This small molecule binds to this protein.
Small molecule (SMILES): CC(=O)N[C@H]1[C@H](O[C@H]2[C@H](O)[C@@H](NC(C)=O)CO[C@@H]2CO)O[C@H](CO)[C@@H](O)[C@@H]1O

Binding-site contacts:
Ligand atom O5 contacts residue ASN31 of chain 1.A at 2.3 Å (h-bond).
Ligand atom C6 contacts residue THR311 of chain 1.A at 4.2 Å.
Ligand atom C7 contacts residue ASN31 of chain 1.A at 3.6 Å.
Ligand atom C3 contacts residue ASN31 of chain 1.A at 3.8 Å.
Ligand atom C4 contacts residue ASN31 of chain 1.A at 4.2 Å.
Ligand atom C2 contacts residue ASN31 of chain 1.A at 2.4 Å.
Ligand atom C6 contacts residue THR33 of chain 1.A at 4.4 Å.
Ligand atom C1 contacts residue ASN31 of chain 1.A at 1.4 Å.
Ligand atom O5 contacts residue THR311 of chain 1.A at 3.2 Å (h-bond).
Ligand atom N2 contacts residue ASN31 of chain 1.A at 2.9 Å (h-bond).
Ligand atom O7 contacts residue ASN31 of chain 1.A at 3.8 Å.
Ligand atom C5 contacts residue ASN31 of chain 1.A at 3.6 Å.
Ligand atom C5 contacts residue THR311 of chain 1.A at 4.5 Å.
Ligand atom C1 contacts residue THR311 of chain 1.A at 3.8 Å.
Ligand atom O6 contacts residue THR311 of chain 1.A at 3.4 Å.
Ligand atom C8 contacts residue THR33 of chain 1.A at 4.3 Å.

Sequence of chain 1.A:
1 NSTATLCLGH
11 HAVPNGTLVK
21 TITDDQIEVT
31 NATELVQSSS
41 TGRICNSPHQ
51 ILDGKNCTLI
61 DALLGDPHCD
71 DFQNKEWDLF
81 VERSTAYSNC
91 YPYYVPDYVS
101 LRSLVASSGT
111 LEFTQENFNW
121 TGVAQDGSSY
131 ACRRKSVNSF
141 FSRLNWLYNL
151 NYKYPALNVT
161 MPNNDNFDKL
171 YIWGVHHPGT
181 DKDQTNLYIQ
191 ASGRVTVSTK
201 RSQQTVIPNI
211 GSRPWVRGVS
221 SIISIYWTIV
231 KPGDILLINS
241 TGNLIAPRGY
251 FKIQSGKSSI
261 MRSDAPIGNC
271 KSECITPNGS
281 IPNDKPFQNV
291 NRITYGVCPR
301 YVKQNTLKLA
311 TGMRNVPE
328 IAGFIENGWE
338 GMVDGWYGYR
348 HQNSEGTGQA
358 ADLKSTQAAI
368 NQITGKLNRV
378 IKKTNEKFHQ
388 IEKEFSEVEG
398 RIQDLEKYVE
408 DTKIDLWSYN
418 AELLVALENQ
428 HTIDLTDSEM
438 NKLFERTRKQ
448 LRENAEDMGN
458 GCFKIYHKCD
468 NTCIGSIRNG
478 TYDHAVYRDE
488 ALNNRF